The small molecule below binds the protein below.
Small molecule (SMILES): CC(=O)N[C@H]1[C@H](O[C@H]2[C@H](O)[C@@H](NC(C)=O)CO[C@@H]2CO)O[C@H](CO)[C@@H](O[C@@H]2O[C@H](CO[C@H]3O[C@H](CO)[C@@H](O)[C@H](O)[C@@H]3O)[C@@H](O)[C@H](O)[C@@H]2O)[C@@H]1O

Sequence of chain 1.A:
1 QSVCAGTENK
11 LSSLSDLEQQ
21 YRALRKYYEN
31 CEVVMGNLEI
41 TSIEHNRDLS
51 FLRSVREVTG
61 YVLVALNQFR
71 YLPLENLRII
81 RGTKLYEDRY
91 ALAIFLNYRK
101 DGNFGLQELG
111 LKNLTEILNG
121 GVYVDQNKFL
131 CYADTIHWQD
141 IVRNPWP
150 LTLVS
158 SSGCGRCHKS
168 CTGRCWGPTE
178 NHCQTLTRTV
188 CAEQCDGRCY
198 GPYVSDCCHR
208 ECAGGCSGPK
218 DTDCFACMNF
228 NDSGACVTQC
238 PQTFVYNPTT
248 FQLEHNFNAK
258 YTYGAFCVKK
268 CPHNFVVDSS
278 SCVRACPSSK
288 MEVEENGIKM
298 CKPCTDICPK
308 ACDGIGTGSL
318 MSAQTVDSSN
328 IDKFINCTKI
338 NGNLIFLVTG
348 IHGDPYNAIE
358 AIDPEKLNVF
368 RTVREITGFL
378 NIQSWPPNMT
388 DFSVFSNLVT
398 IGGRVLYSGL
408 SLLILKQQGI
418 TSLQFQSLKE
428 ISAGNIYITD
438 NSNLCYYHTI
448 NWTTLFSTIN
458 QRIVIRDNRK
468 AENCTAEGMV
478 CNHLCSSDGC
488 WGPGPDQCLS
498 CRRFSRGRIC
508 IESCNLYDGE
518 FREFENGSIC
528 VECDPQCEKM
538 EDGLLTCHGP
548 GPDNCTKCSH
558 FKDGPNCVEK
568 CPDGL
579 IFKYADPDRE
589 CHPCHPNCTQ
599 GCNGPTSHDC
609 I

Binding-site contacts:
Ligand atom O5 contacts residue ASN551 of chain 1.A at 2.4 Å (h-bond).
Ligand atom O7 contacts residue ASP550 of chain 1.A at 4.4 Å.
Ligand atom C8 contacts residue ASP550 of chain 1.A at 3.4 Å.
Ligand atom C5 contacts residue ASN551 of chain 1.A at 3.7 Å.
Ligand atom C2 contacts residue ASN551 of chain 1.A at 2.5 Å.
Ligand atom C2 contacts residue PRO547 of chain 1.A at 3.9 Å (hydrophobic).
Ligand atom C7 contacts residue PRO547 of chain 1.A at 4.2 Å (hydrophobic).
Ligand atom O6 contacts residue HIS545 of chain 1.A at 3.3 Å (h-bond).
Ligand atom C4 contacts residue ASN551 of chain 1.A at 4.3 Å.
Ligand atom N2 contacts residue PRO547 of chain 1.A at 3.3 Å (h-bond).
Ligand atom C3 contacts residue ASN551 of chain 1.A at 3.8 Å.
Ligand atom C1 contacts residue GLY546 of chain 1.A at 4.2 Å.
Ligand atom C7 contacts residue ASN551 of chain 1.A at 3.6 Å.
Ligand atom O7 contacts residue ASN551 of chain 1.A at 3.8 Å.
Ligand atom C1 contacts residue PRO547 of chain 1.A at 4.1 Å (hydrophobic).
Ligand atom C6 contacts residue NAG2 of chain 1.H at 4.0 Å.
Ligand atom N2 contacts residue ASN551 of chain 1.A at 2.9 Å (h-bond).
Ligand atom C1 contacts residue ASN551 of chain 1.A at 1.5 Å.
Ligand atom C7 contacts residue ASP550 of chain 1.A at 4.3 Å.
Ligand atom O6 contacts residue ASN551 of chain 1.A at 4.4 Å.
Ligand atom O5 contacts residue HIS545 of chain 1.A at 3.7 Å.
Ligand atom C6 contacts residue HIS545 of chain 1.A at 4.1 Å.
Ligand atom O5 contacts residue PRO547 of chain 1.A at 4.3 Å.
Ligand atom O5 contacts residue GLY546 of chain 1.A at 3.7 Å.
Ligand atom C8 contacts residue PRO547 of chain 1.A at 4.5 Å (hydrophobic).
Ligand atom O6 contacts residue NAG2 of chain 1.H at 4.0 Å.